This small molecule binds to this protein.
Small molecule (SMILES): CC(=O)N[C@H]1[C@H]([C@H](O)[C@H](O)CO)O[C@@](O)(C(=O)O)C[C@@H]1O

Binding-site contacts:
Ligand atom C6 contacts residue TYR325 of chain 1.A at 3.5 Å (hydrophobic).
Ligand atom C2 contacts residue TYR325 of chain 1.A at 2.9 Å (hydrophobic).
Ligand atom O10 contacts residue ARG71 of chain 1.A at 2.8 Å (salt-bridge).
Ligand atom C1 contacts residue ARG291 of chain 1.A at 3.7 Å.
Ligand atom O1A contacts residue TYR325 of chain 1.A at 3.4 Å (h-bond).
Ligand atom C4 contacts residue TYR325 of chain 1.A at 3.6 Å (hydrophobic).
Ligand atom C11 contacts residue ARG71 of chain 1.A at 3.9 Å.
Ligand atom O1A contacts residue ARG212 of chain 1.A at 2.9 Å (salt-bridge).
Ligand atom O10 contacts residue ASP70 of chain 1.A at 3.7 Å.
Ligand atom C1 contacts residue TYR325 of chain 1.A at 2.9 Å (hydrophobic).
Ligand atom C10 contacts residue ARG71 of chain 1.A at 3.9 Å.
Ligand atom C11 contacts residue TRP98 of chain 1.A at 3.7 Å (hydrophobic).
Ligand atom C9 contacts residue GLU196 of chain 1.A at 4.1 Å.
Ligand atom O9 contacts residue ARG144 of chain 1.A at 3.7 Å.
Ligand atom O1A contacts residue ARG291 of chain 1.A at 3.1 Å (salt-bridge).
Ligand atom C3 contacts residue ARG37 of chain 1.A at 3.9 Å.
Ligand atom O4 contacts residue ASP70 of chain 1.A at 3.0 Å (salt-bridge).
Ligand atom O4 contacts residue GLU38 of chain 1.A at 3.0 Å (salt-bridge).
Ligand atom O1B contacts residue TYR325 of chain 1.A at 3.3 Å (h-bond).
Ligand atom O2 contacts residue ASP70 of chain 1.A at 3.2 Å (salt-bridge).
Ligand atom O1B contacts residue ARG291 of chain 1.A at 3.2 Å (salt-bridge).
Ligand atom C4 contacts residue ASP70 of chain 1.A at 3.9 Å.
Ligand atom O6 contacts residue ARG212 of chain 1.A at 3.4 Å (salt-bridge).
Ligand atom C9 contacts residue ASN214 of chain 1.A at 3.7 Å.
Ligand atom C1 contacts residue ARG212 of chain 1.A at 3.8 Å.
Ligand atom C3 contacts residue ASP70 of chain 1.A at 3.6 Å.
Ligand atom O1B contacts residue ARG37 of chain 1.A at 3.3 Å (salt-bridge).
Ligand atom O6 contacts residue TYR325 of chain 1.A at 2.4 Å (h-bond).
Ligand atom C3 contacts residue GLU38 of chain 1.A at 3.6 Å.
Ligand atom O8 contacts residue ARG212 of chain 1.A at 3.0 Å.
Ligand atom C6 contacts residue GLU197 of chain 1.A at 3.4 Å.
Ligand atom C9 contacts residue ALA166 of chain 1.A at 3.7 Å (hydrophobic).
Ligand atom O9 contacts residue GLU196 of chain 1.A at 3.1 Å (salt-bridge).
Ligand atom O9 contacts residue ALA166 of chain 1.A at 3.5 Å.
Ligand atom C4 contacts residue GLU38 of chain 1.A at 3.6 Å.
Ligand atom O6 contacts residue GLU197 of chain 1.A at 3.2 Å (salt-bridge).
Ligand atom C3 contacts residue TYR325 of chain 1.A at 3.0 Å (hydrophobic).
Ligand atom C11 contacts residue ILE142 of chain 1.A at 4.1 Å (hydrophobic).
Ligand atom C8 contacts residue ARG212 of chain 1.A at 3.5 Å.
Ligand atom O8 contacts residue GLU197 of chain 1.A at 3.7 Å.

Sequence of chain 1.A:
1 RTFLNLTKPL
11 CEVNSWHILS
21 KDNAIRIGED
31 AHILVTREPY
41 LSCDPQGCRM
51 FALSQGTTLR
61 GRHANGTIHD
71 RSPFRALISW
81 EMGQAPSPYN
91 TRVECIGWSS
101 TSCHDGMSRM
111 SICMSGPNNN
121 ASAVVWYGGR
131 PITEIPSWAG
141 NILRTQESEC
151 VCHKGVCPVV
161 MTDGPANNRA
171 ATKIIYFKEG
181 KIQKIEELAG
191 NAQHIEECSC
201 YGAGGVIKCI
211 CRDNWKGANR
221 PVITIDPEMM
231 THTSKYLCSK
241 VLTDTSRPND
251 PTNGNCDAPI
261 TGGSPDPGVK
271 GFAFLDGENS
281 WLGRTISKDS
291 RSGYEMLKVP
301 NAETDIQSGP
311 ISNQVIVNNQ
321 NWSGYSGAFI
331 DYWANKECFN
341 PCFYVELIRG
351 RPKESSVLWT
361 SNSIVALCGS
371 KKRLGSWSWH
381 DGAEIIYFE